A protein and the small-molecule ligand that binds it are described below.
Small molecule (SMILES): CC(C)C[C@@H](C=O)NC(=O)[C@@H](NC(=O)[C@H](C)NC(=O)[C@H](CC(C)C)NC(=O)[C@H](CCC(N)=O)NC(=O)[C@@H]1CCCN1C(=O)[C@H](COP(=O)(O)O)NC(=O)[C@H](CC(=O)O)NC(=O)[C@@H](N)C(C)C)[C@@H](C)O

Binding-site contacts:
Ligand atom OE1 contacts residue ALA32 of chain 1.C at 3.1 Å (h-bond).
Ligand atom O contacts residue ARG47 of chain 1.D at 2.6 Å (salt-bridge).
Ligand atom N contacts residue TYR92 of chain 1.D at 3.0 Å (h-bond).
Ligand atom O contacts residue SER51 of chain 1.D at 2.7 Å (h-bond).
Ligand atom CG contacts residue SER53 of chain 1.C at 3.2 Å.
Ligand atom OE1 contacts residue ASN31 of chain 1.C at 3.5 Å.
Ligand atom CB contacts residue TYR92 of chain 1.D at 3.5 Å (hydrophobic).
Ligand atom OE1 contacts residue LYS94 of chain 1.C at 2.6 Å (salt-bridge).
Ligand atom CA contacts residue TYR92 of chain 1.D at 3.3 Å (hydrophobic).
Ligand atom O3P contacts residue TYR92 of chain 1.D at 2.8 Å (h-bond).
Ligand atom C contacts residue TYR49 of chain 1.C at 3.4 Å (hydrophobic).
Ligand atom CG contacts residue ALA51 of chain 1.C at 3.4 Å (hydrophobic).
Ligand atom CB contacts residue TYR49 of chain 1.C at 3.4 Å (hydrophobic).
Ligand atom NE2 contacts residue ALA32 of chain 1.C at 3.5 Å (h-bond).
Ligand atom CB contacts residue TYR92 of chain 1.D at 3.5 Å (hydrophobic).
Ligand atom OD1 contacts residue ALA51 of chain 1.C at 3.4 Å.
Ligand atom OD1 contacts residue SER53 of chain 1.C at 2.5 Å (h-bond).
Ligand atom CD2 contacts residue ASN34 of chain 1.C at 3.1 Å.
Ligand atom O contacts residue TYR50 of chain 1.D at 3.4 Å.
Ligand atom OD2 contacts residue SER53 of chain 1.C at 3.3 Å (h-bond).
Ligand atom N contacts residue TYR49 of chain 1.C at 3.4 Å (h-bond).
Ligand atom N contacts residue TYR92 of chain 1.D at 3.1 Å (h-bond).
Ligand atom CG contacts residue VAL101 of chain 1.D at 3.5 Å (hydrophobic).
Ligand atom O contacts residue ASN34 of chain 1.C at 2.9 Å (h-bond).
Ligand atom O contacts residue SER95 of chain 1.C at 2.7 Å (h-bond).
Ligand atom CD1 contacts residue ASN34 of chain 1.C at 3.6 Å.
Ligand atom N contacts residue TYR92 of chain 1.D at 2.5 Å (h-bond).
Ligand atom OD2 contacts residue TYR57 of chain 1.C at 3.2 Å (h-bond).
Ligand atom CG2 contacts residue LYS33 of chain 1.D at 3.4 Å.
Ligand atom C contacts residue TYR50 of chain 1.D at 3.6 Å (hydrophobic).
Ligand atom C contacts residue TYR92 of chain 1.D at 3.4 Å (hydrophobic).
Ligand atom O contacts residue ARG47 of chain 1.D at 2.8 Å (salt-bridge).
Ligand atom CD1 contacts residue TRP98 of chain 1.C at 3.4 Å (hydrophobic).
Ligand atom OD2 contacts residue ASN55 of chain 1.C at 3.0 Å (h-bond).
Ligand atom CD1 contacts residue SER95 of chain 1.C at 3.4 Å.
Ligand atom CD1 contacts residue TYR50 of chain 1.D at 3.4 Å (hydrophobic).
Ligand atom O1P contacts residue LYS33 of chain 1.D at 3.3 Å.
Ligand atom CD contacts residue ALA32 of chain 1.C at 3.5 Å (hydrophobic).
Ligand atom O contacts residue ALA32 of chain 1.C at 3.4 Å.
Ligand atom CA contacts residue TYR92 of chain 1.D at 3.4 Å (hydrophobic).

Sequence of chain 1.D:
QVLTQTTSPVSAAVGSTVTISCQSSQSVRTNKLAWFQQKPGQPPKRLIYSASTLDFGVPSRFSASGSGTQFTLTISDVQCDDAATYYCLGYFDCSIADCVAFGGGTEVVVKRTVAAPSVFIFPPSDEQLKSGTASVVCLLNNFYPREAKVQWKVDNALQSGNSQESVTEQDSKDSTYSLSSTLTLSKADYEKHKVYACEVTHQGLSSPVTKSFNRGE

Sequence of chain 1.C:
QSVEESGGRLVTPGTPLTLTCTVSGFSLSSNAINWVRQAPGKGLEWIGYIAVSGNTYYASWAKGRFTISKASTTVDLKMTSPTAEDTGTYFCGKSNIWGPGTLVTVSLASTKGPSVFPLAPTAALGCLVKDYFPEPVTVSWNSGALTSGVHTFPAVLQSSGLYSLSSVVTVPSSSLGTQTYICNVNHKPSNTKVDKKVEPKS